Sequence of chain 41.B:
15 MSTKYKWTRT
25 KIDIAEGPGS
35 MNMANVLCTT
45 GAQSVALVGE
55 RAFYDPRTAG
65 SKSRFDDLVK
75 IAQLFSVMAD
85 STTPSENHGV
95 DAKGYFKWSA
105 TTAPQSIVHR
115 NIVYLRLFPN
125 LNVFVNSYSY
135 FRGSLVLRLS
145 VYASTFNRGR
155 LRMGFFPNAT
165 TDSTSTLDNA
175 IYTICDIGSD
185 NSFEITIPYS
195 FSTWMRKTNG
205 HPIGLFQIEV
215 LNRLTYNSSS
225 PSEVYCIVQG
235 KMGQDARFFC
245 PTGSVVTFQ

Sequence of chain 45.B:
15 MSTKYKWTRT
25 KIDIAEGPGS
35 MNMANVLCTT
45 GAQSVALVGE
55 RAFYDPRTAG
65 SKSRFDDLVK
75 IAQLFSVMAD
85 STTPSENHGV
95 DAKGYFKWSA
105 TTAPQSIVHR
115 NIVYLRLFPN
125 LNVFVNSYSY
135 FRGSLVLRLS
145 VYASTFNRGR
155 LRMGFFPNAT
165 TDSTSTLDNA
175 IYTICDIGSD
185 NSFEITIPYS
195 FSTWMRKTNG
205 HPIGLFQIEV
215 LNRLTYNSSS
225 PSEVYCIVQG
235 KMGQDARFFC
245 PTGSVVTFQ

Binding-site contacts:
Ligand atom C4 contacts residue TRP21 of chain 41.B at 3.7 Å (hydrophobic).
Ligand atom O4 contacts residue TRP21 of chain 41.B at 3.6 Å.
Ligand atom O4 contacts residue ARG68 of chain 43.B at 3.7 Å.
Ligand atom N1 contacts residue ALA56 of chain 43.B at 3.2 Å (h-bond).
Ligand atom C1' contacts residue TRP21 of chain 41.B at 3.7 Å (hydrophobic).
Ligand atom C5' contacts residue ARG202 of chain 43.A at 3.0 Å.
Ligand atom C1' contacts residue ARG55 of chain 43.B at 3.4 Å.
Ligand atom OP2 contacts residue ARG202 of chain 43.A at 2.5 Å (salt-bridge).
Ligand atom N2 contacts residue ALA56 of chain 43.B at 3.3 Å (h-bond).
Ligand atom OP1 contacts residue TYR19 of chain 45.B at 3.1 Å (h-bond).
Ligand atom N1 contacts residue TYR58 of chain 43.B at 3.6 Å.
Ligand atom N1 contacts residue TRP21 of chain 41.B at 3.5 Å.
Ligand atom O4' contacts residue CYS203 of chain 43.A at 3.5 Å (h-bond).
Ligand atom N2 contacts residue THR17 of chain 41.B at 3.8 Å.
Ligand atom OP1 contacts residue LYS18 of chain 45.B at 3.3 Å (salt-bridge).
Ligand atom C6 contacts residue TRP21 of chain 41.B at 3.3 Å (hydrophobic).
Ligand atom O3' contacts residue ARG55 of chain 43.B at 3.6 Å.
Ligand atom N3 contacts residue ARG55 of chain 43.B at 3.5 Å (salt-bridge).
Ligand atom C2 contacts residue TRP21 of chain 41.B at 3.8 Å (hydrophobic).
Ligand atom C5 contacts residue TRP21 of chain 41.B at 3.4 Å (hydrophobic).
Ligand atom N3 contacts residue ASN205 of chain 43.A at 3.7 Å.
Ligand atom O4' contacts residue TRP21 of chain 41.B at 3.6 Å.
Ligand atom OP2 contacts residue MET15 of chain 41.B at 3.5 Å.
Ligand atom O6 contacts residue TYR58 of chain 43.B at 3.0 Å (h-bond).
Ligand atom O4 contacts residue ASN205 of chain 43.A at 3.4 Å (h-bond).
Ligand atom C4 contacts residue ARG68 of chain 43.B at 3.7 Å.
Ligand atom C6 contacts residue TYR58 of chain 43.B at 3.5 Å (hydrophobic).
Ligand atom O2' contacts residue THR17 of chain 41.B at 3.3 Å (h-bond).
Ligand atom C2 contacts residue ALA56 of chain 43.B at 3.7 Å (hydrophobic).
Ligand atom N3 contacts residue TRP21 of chain 41.B at 3.8 Å.
Ligand atom P contacts residue ARG202 of chain 43.A at 3.8 Å.
Ligand atom N2 contacts residue ARG55 of chain 43.B at 3.7 Å.
Ligand atom O2' contacts residue TYR19 of chain 45.B at 3.4 Å.
Ligand atom OP2 contacts residue THR17 of chain 41.B at 3.2 Å.
Ligand atom O2 contacts residue ARG55 of chain 43.B at 3.2 Å (salt-bridge).
Ligand atom C2' contacts residue ARG55 of chain 43.B at 3.6 Å.
Ligand atom O2' contacts residue ARG55 of chain 43.B at 2.7 Å (salt-bridge).
Ligand atom O2 contacts residue TYR58 of chain 43.B at 3.8 Å.
Ligand atom O3' contacts residue TYR19 of chain 45.B at 3.0 Å (h-bond).
Ligand atom P contacts residue TYR19 of chain 45.B at 3.7 Å.

A small-molecule ligand and the protein it binds are described below.
Small molecule (SMILES): Nc1nc(=O)c2ncn([C@@H]3O[C@H](CO)[C@@H](O[P](=O)(O)OC[C@H]4O[C@@H](n5ccc(=O)[nH]c5=O)[C@H](O)[C@@H]4O[P](=O)(O)OC[C@H]4O[C@@H](n5ccc(=O)[nH]c5=O)[C@H](O)[C@@H]4O[P](=O)(O)OC[C@H]4O[C@@H](n5ccc(=O)[nH]c5=O)[C@H](O)[C@@H]4O[P](=O)(O)OC[C@H]4O[C@@H](n5ccc(=O)[nH]c5=O)[C@H](O)[C@@H]4O[P](=O)(O)OC[C@H]4O[C@@H](n5ccc(=O)[nH]c5=O)[C@H](O)[C@@H]4O)[C@H]3O)c2[nH]1

Sequence of chain 43.B:
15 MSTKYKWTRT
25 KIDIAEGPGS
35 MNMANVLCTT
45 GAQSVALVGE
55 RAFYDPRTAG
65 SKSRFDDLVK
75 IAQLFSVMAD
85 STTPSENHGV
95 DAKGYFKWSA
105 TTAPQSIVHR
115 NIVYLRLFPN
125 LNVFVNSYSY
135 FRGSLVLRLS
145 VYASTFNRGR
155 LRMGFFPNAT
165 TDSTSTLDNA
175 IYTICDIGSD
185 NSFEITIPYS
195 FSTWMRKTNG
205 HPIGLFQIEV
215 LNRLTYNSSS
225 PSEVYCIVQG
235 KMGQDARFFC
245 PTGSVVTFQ

Sequence of chain 43.A:
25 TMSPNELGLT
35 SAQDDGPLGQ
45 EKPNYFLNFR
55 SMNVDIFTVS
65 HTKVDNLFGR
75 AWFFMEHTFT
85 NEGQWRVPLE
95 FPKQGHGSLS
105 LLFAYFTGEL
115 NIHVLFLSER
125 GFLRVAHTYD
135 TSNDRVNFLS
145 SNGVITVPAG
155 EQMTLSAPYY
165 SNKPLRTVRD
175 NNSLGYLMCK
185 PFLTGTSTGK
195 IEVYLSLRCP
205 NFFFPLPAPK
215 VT